Sequence of chain 1.C:
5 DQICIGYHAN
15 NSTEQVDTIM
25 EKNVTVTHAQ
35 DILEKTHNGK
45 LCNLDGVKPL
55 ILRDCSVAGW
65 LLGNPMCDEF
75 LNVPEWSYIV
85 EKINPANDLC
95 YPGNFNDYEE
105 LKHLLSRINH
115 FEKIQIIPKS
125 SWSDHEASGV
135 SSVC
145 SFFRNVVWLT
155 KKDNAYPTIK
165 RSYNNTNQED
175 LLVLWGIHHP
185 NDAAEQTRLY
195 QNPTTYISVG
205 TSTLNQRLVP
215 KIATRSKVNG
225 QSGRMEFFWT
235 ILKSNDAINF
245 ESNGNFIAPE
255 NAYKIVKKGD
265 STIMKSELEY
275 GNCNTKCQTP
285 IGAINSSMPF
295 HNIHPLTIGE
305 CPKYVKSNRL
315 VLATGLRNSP

Binding-site contacts:
Ligand atom O3 contacts residue ASN312 of chain 1.C at 4.4 Å.
Ligand atom C7 contacts residue ASN27 of chain 1.C at 4.2 Å.
Ligand atom C6 contacts residue ASN27 of chain 1.C at 3.0 Å.
Ligand atom C1 contacts residue LYS26 of chain 1.C at 4.2 Å.
Ligand atom C5 contacts residue ASN27 of chain 1.C at 2.8 Å.
Ligand atom C3 contacts residue ASN27 of chain 1.C at 3.8 Å.
Ligand atom C6 contacts residue GLN19 of chain 1.C at 4.3 Å.
Ligand atom O7 contacts residue ARG313 of chain 1.C at 3.8 Å.
Ligand atom O6 contacts residue ASP21 of chain 1.C at 4.1 Å.
Ligand atom C2 contacts residue ASN27 of chain 1.C at 2.6 Å.
Ligand atom O5 contacts residue ASN27 of chain 1.C at 1.7 Å (h-bond).
Ligand atom O5 contacts residue GLN19 of chain 1.C at 4.1 Å.
Ligand atom O5 contacts residue ASP21 of chain 1.C at 4.4 Å.
Ligand atom N2 contacts residue ASN27 of chain 1.C at 3.1 Å (h-bond).
Ligand atom C4 contacts residue ASN27 of chain 1.C at 3.8 Å.
Ligand atom C1 contacts residue ASN27 of chain 1.C at 1.4 Å.
Ligand atom O6 contacts residue GLN19 of chain 1.C at 4.0 Å.
Ligand atom O6 contacts residue ARG313 of chain 1.C at 3.2 Å (salt-bridge).
Ligand atom C6 contacts residue ARG313 of chain 1.C at 4.2 Å.
Ligand atom O6 contacts residue ASN27 of chain 1.C at 2.9 Å (h-bond).

A small-molecule ligand and the protein it binds are described below.
Small molecule (SMILES): CC(=O)N[C@H]1[C@H](O[C@H]2[C@H](O)[C@@H](NC(C)=O)CO[C@@H]2CO)O[C@H](CO)[C@@H](O)[C@@H]1O